Sequence of chain 4.A:
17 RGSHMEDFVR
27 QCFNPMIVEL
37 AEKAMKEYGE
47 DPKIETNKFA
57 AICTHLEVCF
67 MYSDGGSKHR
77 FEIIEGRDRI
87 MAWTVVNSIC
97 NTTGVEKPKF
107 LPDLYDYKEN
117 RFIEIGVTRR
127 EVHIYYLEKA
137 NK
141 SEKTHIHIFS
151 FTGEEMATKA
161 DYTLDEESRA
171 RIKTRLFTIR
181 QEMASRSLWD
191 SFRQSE

Binding-site contacts:
Ligand atom C38 contacts residue MET32 of chain 4.A at 3.5 Å (hydrophobic).
Ligand atom C48 contacts residue ARG83 of chain 4.A at 4.5 Å.
Ligand atom N07 contacts residue PHE66 of chain 4.A at 3.6 Å.
Ligand atom C51 contacts residue PHE66 of chain 4.A at 4.1 Å (hydrophobic).
Ligand atom N43 contacts residue PHE66 of chain 4.A at 4.4 Å.
Ligand atom C48 contacts residue LEU36 of chain 4.A at 4.0 Å (hydrophobic).
Ligand atom C38 contacts residue PHE66 of chain 4.A at 4.3 Å (hydrophobic).
Ligand atom C51 contacts residue LEU36 of chain 4.A at 3.8 Å (hydrophobic).
Ligand atom C48 contacts residue GLY82 of chain 4.A at 3.3 Å.
Ligand atom C79 contacts residue ILE79 of chain 4.A at 3.9 Å (hydrophobic).
Ligand atom C44 contacts residue ILE79 of chain 4.A at 3.8 Å (hydrophobic).
Ligand atom C04 contacts residue PHE66 of chain 4.A at 3.7 Å (hydrophobic).
Ligand atom O12 contacts residue MET32 of chain 4.A at 3.2 Å.
Ligand atom C45 contacts residue ILE79 of chain 4.A at 3.6 Å (hydrophobic).
Ligand atom C08 contacts residue PHE66 of chain 4.A at 3.6 Å (hydrophobic).
Ligand atom C45 contacts residue GLU81 of chain 4.A at 3.9 Å.
Ligand atom C01 contacts residue PHE66 of chain 4.A at 4.0 Å (hydrophobic).
Ligand atom C13 contacts residue PHE66 of chain 4.A at 4.3 Å (hydrophobic).
Ligand atom C41 contacts residue MET32 of chain 4.A at 4.5 Å (hydrophobic).
Ligand atom C29 contacts residue ASN30 of chain 4.A at 4.4 Å.
Ligand atom O12 contacts residue ILE33 of chain 4.A at 4.1 Å.
Ligand atom C35 contacts residue PHE66 of chain 4.A at 4.3 Å (hydrophobic).
Ligand atom C01 contacts residue MET67 of chain 4.A at 4.4 Å (hydrophobic).
Ligand atom C15 contacts residue PHE66 of chain 4.A at 3.5 Å (hydrophobic).
Ligand atom C08 contacts residue MET32 of chain 4.A at 4.3 Å (hydrophobic).
Ligand atom C45 contacts residue ARG83 of chain 4.A at 4.2 Å.
Ligand atom O12 contacts residue PHE66 of chain 4.A at 3.3 Å.
Ligand atom O54 contacts residue ILE79 of chain 4.A at 3.5 Å.
Ligand atom C48 contacts residue GLU81 of chain 4.A at 3.9 Å.
Ligand atom C48 contacts residue PHE66 of chain 4.A at 3.9 Å (hydrophobic).
Ligand atom O12 contacts residue ASN30 of chain 4.A at 3.8 Å.
Ligand atom C48 contacts residue ILE79 of chain 4.A at 4.5 Å (hydrophobic).
Ligand atom C45 contacts residue GLY82 of chain 4.A at 4.2 Å.
Ligand atom C15 contacts residue MET32 of chain 4.A at 3.6 Å (hydrophobic).
Ligand atom C51 contacts residue GLY82 of chain 4.A at 4.3 Å.
Ligand atom C32 contacts residue ASN30 of chain 4.A at 4.1 Å.
Ligand atom C09 contacts residue PHE66 of chain 4.A at 3.5 Å (hydrophobic).
Ligand atom C35 contacts residue MET32 of chain 4.A at 4.4 Å (hydrophobic).

The protein below binds the small molecule below.
Small molecule (SMILES): O=C1CCCN1CC[C@H](C[C@H](C[C@@H](CCN1CCCC1=O)N1CCCC1=O)N1CCCC1=O)N1C=CCC1=O